Sequence of chain 1.I:
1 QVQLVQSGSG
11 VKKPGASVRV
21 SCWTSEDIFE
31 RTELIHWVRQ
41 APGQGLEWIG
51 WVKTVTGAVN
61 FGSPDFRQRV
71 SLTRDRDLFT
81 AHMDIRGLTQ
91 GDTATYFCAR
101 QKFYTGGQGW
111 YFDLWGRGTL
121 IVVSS

Sequence of chain 1.J:
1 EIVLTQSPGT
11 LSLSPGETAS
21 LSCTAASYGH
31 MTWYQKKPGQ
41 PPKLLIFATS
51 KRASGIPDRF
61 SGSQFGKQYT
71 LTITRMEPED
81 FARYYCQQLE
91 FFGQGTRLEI

This protein binds this small molecule.
Small molecule (SMILES): CC(=O)N[C@H]1[C@H](O[C@H]2[C@H](O)[C@@H](NC(C)=O)CO[C@@H]2CO)O[C@H](CO)[C@@H](O[C@@H]2O[C@H](CO[C@H]3O[C@H](CO)[C@@H](O)[C@H](O)[C@@H]3O)[C@@H](O)[C@H](O[C@H]3O[C@H](CO)[C@@H](O)[C@H](O)[C@@H]3O)[C@@H]2O)[C@@H]1O

Sequence of chain 1.K:
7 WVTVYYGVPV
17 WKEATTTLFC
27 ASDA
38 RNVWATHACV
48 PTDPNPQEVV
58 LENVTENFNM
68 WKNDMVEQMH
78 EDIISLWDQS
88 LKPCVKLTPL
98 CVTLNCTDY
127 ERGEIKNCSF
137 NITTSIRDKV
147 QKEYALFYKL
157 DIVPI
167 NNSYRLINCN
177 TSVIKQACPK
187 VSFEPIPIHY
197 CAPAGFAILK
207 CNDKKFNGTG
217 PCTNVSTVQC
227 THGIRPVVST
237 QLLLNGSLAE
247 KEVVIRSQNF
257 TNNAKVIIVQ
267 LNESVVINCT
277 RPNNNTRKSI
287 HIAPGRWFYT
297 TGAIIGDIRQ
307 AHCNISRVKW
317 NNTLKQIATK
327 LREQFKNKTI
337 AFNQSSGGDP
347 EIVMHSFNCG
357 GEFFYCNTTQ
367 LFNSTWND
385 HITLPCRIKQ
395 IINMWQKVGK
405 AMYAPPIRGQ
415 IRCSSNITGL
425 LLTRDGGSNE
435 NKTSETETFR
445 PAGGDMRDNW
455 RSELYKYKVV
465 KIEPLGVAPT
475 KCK

Binding-site contacts:
Ligand atom C8 contacts residue GLN330 of chain 1.K at 4.0 Å.
Ligand atom O6 contacts residue GLY107 of chain 1.I at 4.1 Å.
Ligand atom C4 contacts residue PHE65 of chain 1.J at 3.5 Å (hydrophobic).
Ligand atom O4 contacts residue PHE65 of chain 1.J at 2.8 Å (h-bond).
Ligand atom O7 contacts residue GLN254 of chain 1.K at 4.1 Å.
Ligand atom N2 contacts residue GLY29 of chain 1.J at 4.2 Å.
Ligand atom C1 contacts residue THR257 of chain 1.K at 3.4 Å.
Ligand atom C5 contacts residue GLY29 of chain 1.J at 4.1 Å.
Ligand atom O7 contacts residue ASN255 of chain 1.K at 3.4 Å (h-bond).
Ligand atom C8 contacts residue GLY29 of chain 1.J at 3.3 Å.
Ligand atom C2 contacts residue ASN255 of chain 1.K at 2.5 Å.
Ligand atom N2 contacts residue ASN255 of chain 1.K at 2.9 Å (h-bond).
Ligand atom C5 contacts residue PHE65 of chain 1.J at 3.3 Å (hydrophobic).
Ligand atom C7 contacts residue GLY29 of chain 1.J at 3.5 Å.
Ligand atom O7 contacts residue TYR28 of chain 1.J at 3.5 Å.
Ligand atom O6 contacts residue GLY29 of chain 1.J at 3.6 Å.
Ligand atom C8 contacts residue PHE256 of chain 1.K at 3.7 Å (hydrophobic).
Ligand atom O5 contacts residue ASN255 of chain 1.K at 2.5 Å (h-bond).
Ligand atom C7 contacts residue ASN255 of chain 1.K at 3.4 Å.
Ligand atom C3 contacts residue PHE65 of chain 1.J at 4.2 Å (hydrophobic).
Ligand atom O4 contacts residue GLY29 of chain 1.J at 4.0 Å.
Ligand atom C6 contacts residue HIS30 of chain 1.J at 3.7 Å.
Ligand atom C6 contacts residue PHE65 of chain 1.J at 3.5 Å (hydrophobic).
Ligand atom C7 contacts residue HIS30 of chain 1.J at 4.2 Å.
Ligand atom C5 contacts residue ASN255 of chain 1.K at 3.7 Å.
Ligand atom C6 contacts residue GLY107 of chain 1.I at 4.2 Å.
Ligand atom O7 contacts residue GLY29 of chain 1.J at 2.9 Å (h-bond).
Ligand atom O7 contacts residue GLN64 of chain 1.J at 3.9 Å.
Ligand atom O6 contacts residue PHE65 of chain 1.J at 2.8 Å (h-bond).
Ligand atom O4 contacts residue GLY66 of chain 1.J at 4.0 Å.
Ligand atom C3 contacts residue ASN255 of chain 1.K at 3.8 Å.
Ligand atom C1 contacts residue ASN255 of chain 1.K at 1.5 Å.
Ligand atom C7 contacts residue GLN64 of chain 1.J at 3.9 Å.
Ligand atom O6 contacts residue HIS30 of chain 1.J at 3.0 Å (h-bond).
Ligand atom C7 contacts residue PHE256 of chain 1.K at 3.8 Å (hydrophobic).
Ligand atom N2 contacts residue THR257 of chain 1.K at 4.2 Å.
Ligand atom C8 contacts residue GLN64 of chain 1.J at 3.0 Å.
Ligand atom C8 contacts residue HIS30 of chain 1.J at 3.5 Å.
Ligand atom C6 contacts residue GLY29 of chain 1.J at 3.9 Å.
Ligand atom O7 contacts residue PHE256 of chain 1.K at 3.9 Å.